A small-molecule ligand and the protein it binds are described below.
Small molecule (SMILES): OCCCO

Binding-site contacts:
Ligand atom C1 contacts residue ALA118 of chain 1.A at 3.8 Å (hydrophobic).
Ligand atom C3 contacts residue VAL117 of chain 1.A at 4.2 Å (hydrophobic).
Ligand atom O3 contacts residue LYS78 of chain 1.A at 3.9 Å.
Ligand atom O1 contacts residue ALA118 of chain 1.A at 3.5 Å.
Ligand atom C2 contacts residue PHE119 of chain 1.A at 4.3 Å (hydrophobic).
Ligand atom C3 contacts residue PHE119 of chain 1.A at 3.7 Å (hydrophobic).
Ligand atom C1 contacts residue PHE119 of chain 1.A at 3.2 Å (hydrophobic).
Ligand atom O3 contacts residue LYS77 of chain 1.A at 3.8 Å.
Ligand atom C3 contacts residue LYS77 of chain 1.A at 3.7 Å.
Ligand atom C2 contacts residue VAL117 of chain 1.A at 4.4 Å (hydrophobic).
Ligand atom C2 contacts residue ALA118 of chain 1.A at 4.3 Å (hydrophobic).
Ligand atom O1 contacts residue PHE119 of chain 1.A at 2.9 Å (h-bond).

Sequence of chain 1.A:
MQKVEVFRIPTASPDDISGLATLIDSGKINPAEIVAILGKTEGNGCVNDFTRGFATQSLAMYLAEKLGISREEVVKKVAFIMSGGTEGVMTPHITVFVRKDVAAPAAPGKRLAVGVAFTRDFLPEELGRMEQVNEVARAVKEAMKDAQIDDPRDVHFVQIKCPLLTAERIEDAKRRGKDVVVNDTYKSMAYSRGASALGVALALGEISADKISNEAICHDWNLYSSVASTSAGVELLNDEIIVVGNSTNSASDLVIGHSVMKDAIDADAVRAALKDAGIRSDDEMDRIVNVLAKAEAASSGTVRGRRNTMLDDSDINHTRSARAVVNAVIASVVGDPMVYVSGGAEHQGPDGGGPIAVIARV